The small molecule below binds the protein below.
Small molecule (SMILES): O=C(O)CCCc1ccccc1

Sequence of chain 1.B:
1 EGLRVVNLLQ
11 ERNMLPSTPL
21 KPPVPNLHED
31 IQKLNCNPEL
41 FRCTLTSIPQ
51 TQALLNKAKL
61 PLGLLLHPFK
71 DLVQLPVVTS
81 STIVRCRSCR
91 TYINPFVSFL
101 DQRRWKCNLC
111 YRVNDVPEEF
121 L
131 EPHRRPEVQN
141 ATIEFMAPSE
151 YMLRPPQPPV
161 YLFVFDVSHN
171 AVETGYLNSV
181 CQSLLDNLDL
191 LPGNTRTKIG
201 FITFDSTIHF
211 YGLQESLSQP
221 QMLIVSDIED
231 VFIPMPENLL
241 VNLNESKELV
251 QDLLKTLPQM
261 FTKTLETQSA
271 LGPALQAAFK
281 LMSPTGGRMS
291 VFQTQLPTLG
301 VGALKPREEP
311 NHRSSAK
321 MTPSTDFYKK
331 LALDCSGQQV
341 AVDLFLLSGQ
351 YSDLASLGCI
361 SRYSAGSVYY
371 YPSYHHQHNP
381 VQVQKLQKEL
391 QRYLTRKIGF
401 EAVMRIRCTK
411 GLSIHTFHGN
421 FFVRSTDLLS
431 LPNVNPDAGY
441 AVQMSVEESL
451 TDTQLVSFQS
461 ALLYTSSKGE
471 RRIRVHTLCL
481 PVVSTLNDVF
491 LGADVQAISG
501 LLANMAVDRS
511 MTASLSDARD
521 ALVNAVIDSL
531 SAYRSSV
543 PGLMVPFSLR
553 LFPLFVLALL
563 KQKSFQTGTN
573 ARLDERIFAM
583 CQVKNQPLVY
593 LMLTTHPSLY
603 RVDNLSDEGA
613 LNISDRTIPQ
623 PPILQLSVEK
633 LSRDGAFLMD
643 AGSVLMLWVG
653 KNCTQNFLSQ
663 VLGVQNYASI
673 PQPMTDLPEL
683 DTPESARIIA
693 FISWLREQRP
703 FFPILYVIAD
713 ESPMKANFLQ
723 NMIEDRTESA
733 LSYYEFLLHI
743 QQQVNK

Binding-site contacts:
Ligand atom CZ2 contacts residue ALA461 of chain 1.B at 3.4 Å (hydrophobic).
Ligand atom CE2 contacts residue ALA461 of chain 1.B at 4.4 Å (hydrophobic).
Ligand atom OG2 contacts residue ARG85 of chain 1.B at 3.8 Å.
Ligand atom CD contacts residue VAL403 of chain 1.B at 4.2 Å (hydrophobic).
Ligand atom CE1 contacts residue TYR92 of chain 1.B at 3.9 Å (hydrophobic).
Ligand atom CH contacts residue LEU462 of chain 1.B at 4.5 Å (hydrophobic).
Ligand atom CZ1 contacts residue TYR92 of chain 1.B at 2.9 Å (hydrophobic).
Ligand atom CE1 contacts residue LEU463 of chain 1.B at 3.4 Å (hydrophobic).
Ligand atom CH contacts residue TYR92 of chain 1.B at 3.0 Å (hydrophobic).
Ligand atom CZ1 contacts residue LEU463 of chain 1.B at 3.5 Å (hydrophobic).
Ligand atom CZ1 contacts residue ILE473 of chain 1.B at 3.5 Å (hydrophobic).
Ligand atom OG2 contacts residue ARG405 of chain 1.B at 3.0 Å (salt-bridge).
Ligand atom CB2 contacts residue ARG85 of chain 1.B at 4.3 Å.
Ligand atom CE1 contacts residue TYR151 of chain 1.B at 4.4 Å (hydrophobic).
Ligand atom CE2 contacts residue ARG405 of chain 1.B at 4.0 Å.
Ligand atom CG contacts residue LEU463 of chain 1.B at 4.1 Å (hydrophobic).
Ligand atom CA contacts residue ARG85 of chain 1.B at 4.0 Å.
Ligand atom CH contacts residue ALA461 of chain 1.B at 3.3 Å (hydrophobic).
Ligand atom OG2 contacts residue ARG407 of chain 1.B at 3.4 Å (salt-bridge).
Ligand atom CZ2 contacts residue TYR92 of chain 1.B at 4.0 Å (hydrophobic).
Ligand atom CD contacts residue LEU463 of chain 1.B at 4.1 Å (hydrophobic).
Ligand atom CB1 contacts residue LEU463 of chain 1.B at 4.3 Å (hydrophobic).
Ligand atom CH contacts residue LEU463 of chain 1.B at 4.4 Å (hydrophobic).
Ligand atom OG1 contacts residue ARG405 of chain 1.B at 2.7 Å (salt-bridge).
Ligand atom CB2 contacts residue ARG407 of chain 1.B at 4.4 Å.
Ligand atom CZ2 contacts residue ARG405 of chain 1.B at 4.2 Å.
Ligand atom CB2 contacts residue ARG405 of chain 1.B at 3.1 Å.
Ligand atom CG contacts residue VAL403 of chain 1.B at 3.7 Å (hydrophobic).
Ligand atom CH contacts residue ILE473 of chain 1.B at 3.5 Å (hydrophobic).